A small-molecule ligand and the protein it binds are described below.
Small molecule (SMILES): O=CCCN1CCN(CCC=O)CC1

Sequence of chain 1.A:
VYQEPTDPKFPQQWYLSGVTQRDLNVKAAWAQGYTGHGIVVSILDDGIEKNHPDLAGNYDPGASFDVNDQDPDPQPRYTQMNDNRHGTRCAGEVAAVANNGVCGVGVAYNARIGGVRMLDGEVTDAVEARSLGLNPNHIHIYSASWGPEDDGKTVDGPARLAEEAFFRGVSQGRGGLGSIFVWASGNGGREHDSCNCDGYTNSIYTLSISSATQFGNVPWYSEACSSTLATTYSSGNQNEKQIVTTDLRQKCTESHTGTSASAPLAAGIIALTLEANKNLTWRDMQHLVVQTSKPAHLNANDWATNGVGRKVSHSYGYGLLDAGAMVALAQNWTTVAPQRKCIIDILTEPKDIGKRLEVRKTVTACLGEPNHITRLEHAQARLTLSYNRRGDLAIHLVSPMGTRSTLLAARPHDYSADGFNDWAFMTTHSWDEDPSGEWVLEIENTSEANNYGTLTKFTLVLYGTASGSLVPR

Sequence of chain 1.B:
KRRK

Binding-site contacts:
Ligand atom C39 contacts residue ASP47 of chain 1.A at 4.2 Å.
Ligand atom C34 contacts residue LYS1 of chain 1.B at 3.2 Å.
Ligand atom C32 contacts residue LYS1 of chain 1.B at 1.4 Å.
Ligand atom C39 contacts residue ASP84 of chain 1.A at 4.3 Å.
Ligand atom C35 contacts residue LEU120 of chain 1.A at 4.1 Å (hydrophobic).
Ligand atom C36 contacts residue ASP121 of chain 1.A at 3.6 Å.
Ligand atom N17 contacts residue ASP121 of chain 1.A at 4.4 Å.
Ligand atom O7 contacts residue ASP121 of chain 1.A at 4.3 Å.
Ligand atom C37 contacts residue ASP121 of chain 1.A at 4.4 Å.
Ligand atom O6 contacts residue LYS1 of chain 1.B at 2.3 Å (salt-bridge).
Ligand atom O7 contacts residue LEU120 of chain 1.A at 3.4 Å (h-bond).
Ligand atom C37 contacts residue ASN85 of chain 1.A at 4.2 Å.
Ligand atom N17 contacts residue LYS5 of chain 1.B at 4.5 Å.
Ligand atom C39 contacts residue LEU120 of chain 1.A at 4.5 Å (hydrophobic).
Ligand atom C38 contacts residue ASP84 of chain 1.A at 4.4 Å.
Ligand atom C38 contacts residue LYS5 of chain 1.B at 2.5 Å.
Ligand atom O7 contacts residue LYS5 of chain 1.B at 2.3 Å (salt-bridge).
Ligand atom C37 contacts residue LYS5 of chain 1.B at 3.5 Å.
Ligand atom C36 contacts residue LEU120 of chain 1.A at 4.1 Å (hydrophobic).
Ligand atom C35 contacts residue GLY122 of chain 1.A at 4.4 Å.
Ligand atom C33 contacts residue LYS1 of chain 1.B at 2.4 Å.
Ligand atom C39 contacts residue LYS5 of chain 1.B at 1.4 Å.
Ligand atom C38 contacts residue ASP121 of chain 1.A at 3.8 Å.
Ligand atom O7 contacts residue ASN85 of chain 1.A at 4.5 Å.
Ligand atom C37 contacts residue ARG78 of chain 1.A at 4.4 Å.
Ligand atom C37 contacts residue ASP84 of chain 1.A at 3.9 Å.
Ligand atom C38 contacts residue ASN85 of chain 1.A at 3.0 Å.
Ligand atom C39 contacts residue ASN85 of chain 1.A at 3.6 Å.